Sequence of chain 11.C:
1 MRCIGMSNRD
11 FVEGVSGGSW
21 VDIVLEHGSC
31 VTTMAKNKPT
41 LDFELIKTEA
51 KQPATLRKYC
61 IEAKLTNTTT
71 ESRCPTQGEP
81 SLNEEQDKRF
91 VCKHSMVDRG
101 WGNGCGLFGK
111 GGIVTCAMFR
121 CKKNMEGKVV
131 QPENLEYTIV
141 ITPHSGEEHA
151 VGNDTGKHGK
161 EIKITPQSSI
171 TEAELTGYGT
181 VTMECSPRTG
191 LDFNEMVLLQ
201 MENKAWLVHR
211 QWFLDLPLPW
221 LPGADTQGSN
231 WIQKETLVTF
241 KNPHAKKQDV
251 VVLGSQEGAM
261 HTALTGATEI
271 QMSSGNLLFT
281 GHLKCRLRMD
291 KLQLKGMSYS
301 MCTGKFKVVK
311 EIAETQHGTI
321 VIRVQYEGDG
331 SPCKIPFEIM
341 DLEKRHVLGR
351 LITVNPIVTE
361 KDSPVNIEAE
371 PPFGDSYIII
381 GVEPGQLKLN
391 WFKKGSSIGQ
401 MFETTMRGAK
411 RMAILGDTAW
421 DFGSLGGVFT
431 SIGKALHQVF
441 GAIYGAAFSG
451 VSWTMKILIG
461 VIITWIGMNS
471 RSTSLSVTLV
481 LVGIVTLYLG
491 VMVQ

Binding-site contacts:
Ligand atom N2 contacts residue MET118 of chain 11.C at 3.6 Å.
Ligand atom O5 contacts residue ASN67 of chain 11.C at 2.4 Å (h-bond).
Ligand atom C5 contacts residue ASN67 of chain 11.C at 3.7 Å.
Ligand atom N2 contacts residue SER300 of chain 10.E at 3.9 Å.
Ligand atom N2 contacts residue ASN67 of chain 11.C at 2.9 Å (h-bond).
Ligand atom C2 contacts residue ASN67 of chain 11.C at 2.5 Å.
Ligand atom C1 contacts residue MET118 of chain 11.C at 4.1 Å (hydrophobic).
Ligand atom C7 contacts residue ASN67 of chain 11.C at 3.3 Å.
Ligand atom C7 contacts residue PHE90 of chain 11.C at 4.2 Å (hydrophobic).
Ligand atom O7 contacts residue PHE90 of chain 11.C at 4.4 Å.
Ligand atom O7 contacts residue ASN67 of chain 11.C at 3.3 Å (h-bond).
Ligand atom C4 contacts residue ASN67 of chain 11.C at 4.2 Å.
Ligand atom C8 contacts residue ARG89 of chain 11.C at 3.3 Å.
Ligand atom C3 contacts residue ASN67 of chain 11.C at 3.8 Å.
Ligand atom C2 contacts residue MET118 of chain 11.C at 4.5 Å (hydrophobic).
Ligand atom C8 contacts residue PHE90 of chain 11.C at 3.7 Å (hydrophobic).
Ligand atom C7 contacts residue MET118 of chain 11.C at 4.0 Å (hydrophobic).
Ligand atom C1 contacts residue ASN67 of chain 11.C at 1.4 Å.
Ligand atom O7 contacts residue SER300 of chain 10.E at 4.3 Å.
Ligand atom C7 contacts residue SER300 of chain 10.E at 3.4 Å.
Ligand atom C8 contacts residue SER300 of chain 10.E at 1.9 Å.
Ligand atom C8 contacts residue MET118 of chain 11.C at 3.8 Å (hydrophobic).
Ligand atom C8 contacts residue ASN67 of chain 11.C at 4.4 Å.

A protein and the small-molecule ligand that binds it are described below.
Small molecule (SMILES): CC(=O)N[C@@H]1[C@@H](O)[C@H](O)[C@@H](CO)O[C@H]1O

Sequence of chain 10.E:
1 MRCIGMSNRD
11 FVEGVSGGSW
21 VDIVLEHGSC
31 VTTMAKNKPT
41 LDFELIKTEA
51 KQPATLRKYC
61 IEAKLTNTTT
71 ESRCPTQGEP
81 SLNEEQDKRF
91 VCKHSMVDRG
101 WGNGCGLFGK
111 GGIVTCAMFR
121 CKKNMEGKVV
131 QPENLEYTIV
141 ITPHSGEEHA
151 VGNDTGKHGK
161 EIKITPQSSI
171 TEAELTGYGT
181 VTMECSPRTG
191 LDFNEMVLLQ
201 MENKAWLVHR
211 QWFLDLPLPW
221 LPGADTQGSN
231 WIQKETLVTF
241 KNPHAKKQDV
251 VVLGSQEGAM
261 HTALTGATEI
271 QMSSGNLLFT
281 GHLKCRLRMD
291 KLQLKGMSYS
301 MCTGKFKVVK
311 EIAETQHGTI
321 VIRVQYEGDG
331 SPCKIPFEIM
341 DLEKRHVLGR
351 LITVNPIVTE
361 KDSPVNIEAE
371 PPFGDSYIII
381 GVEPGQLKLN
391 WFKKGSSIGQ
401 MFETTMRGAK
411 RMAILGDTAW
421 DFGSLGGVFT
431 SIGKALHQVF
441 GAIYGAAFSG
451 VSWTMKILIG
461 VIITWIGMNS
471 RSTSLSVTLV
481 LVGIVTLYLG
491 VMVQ